This small molecule binds to this protein.
Small molecule (SMILES): NCC(=O)O

Sequence of chain 3.B:
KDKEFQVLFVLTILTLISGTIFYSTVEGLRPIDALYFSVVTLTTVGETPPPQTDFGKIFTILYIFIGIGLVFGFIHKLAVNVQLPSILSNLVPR

Sequence of chain 2.B:
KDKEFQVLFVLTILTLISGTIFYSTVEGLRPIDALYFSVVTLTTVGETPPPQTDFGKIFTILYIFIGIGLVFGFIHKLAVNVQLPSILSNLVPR

Binding-site contacts:
Ligand atom OXT contacts residue ILE68 of chain 2.B at 4.3 Å.
Ligand atom N contacts residue PHE67 of chain 2.B at 3.6 Å.
Ligand atom OXT contacts residue PHE67 of chain 2.B at 3.6 Å.
Ligand atom C contacts residue PHE67 of chain 2.B at 4.2 Å (hydrophobic).
Ligand atom CA contacts residue PHE11 of chain 3.B at 4.2 Å (hydrophobic).
Ligand atom N contacts residue PHE76 of chain 3.B at 3.8 Å.
Ligand atom OXT contacts residue LEU64 of chain 2.B at 4.2 Å.